Binding-site contacts:
Ligand atom C4 contacts residue GLY170 of chain 1.B at 4.4 Å.
Ligand atom O2 contacts residue ASP203 of chain 1.B at 2.5 Å (salt-bridge).
Ligand atom C3 contacts residue ASP203 of chain 1.B at 4.2 Å.
Ligand atom C2 contacts residue ASP203 of chain 1.B at 3.6 Å.
Ligand atom C3 contacts residue GLY170 of chain 1.B at 4.3 Å.
Ligand atom C3 contacts residue THR168 of chain 1.B at 4.0 Å.
Ligand atom C1 contacts residue ASP203 of chain 1.B at 3.9 Å.
Ligand atom O3 contacts residue PRO202 of chain 1.B at 3.8 Å.
Ligand atom O3 contacts residue THR168 of chain 1.B at 2.7 Å (h-bond).
Ligand atom O3 contacts residue GLY170 of chain 1.B at 3.3 Å (h-bond).
Ligand atom C2 contacts residue THR168 of chain 1.B at 4.5 Å.
Ligand atom C3 contacts residue PRO202 of chain 1.B at 4.3 Å (hydrophobic).
Ligand atom O2 contacts residue THR168 of chain 1.B at 4.2 Å.
Ligand atom O4 contacts residue GLY206 of chain 1.B at 3.4 Å.
Ligand atom C6 contacts residue GLY206 of chain 1.B at 4.1 Å.
Ligand atom C5 contacts residue GLY206 of chain 1.B at 4.5 Å.
Ligand atom O4 contacts residue PRO202 of chain 1.B at 4.0 Å.
Ligand atom C4 contacts residue PRO202 of chain 1.B at 3.6 Å (hydrophobic).
Ligand atom O5 contacts residue LEU207 of chain 1.B at 4.4 Å.
Ligand atom C4 contacts residue GLY206 of chain 1.B at 4.2 Å.
Ligand atom O5 contacts residue GLY206 of chain 1.B at 3.8 Å.
Ligand atom C6 contacts residue ILE266 of chain 1.B at 4.3 Å (hydrophobic).
Ligand atom O4 contacts residue GLY170 of chain 1.B at 3.6 Å.
Ligand atom C5 contacts residue GLN210 of chain 1.B at 4.2 Å.
Ligand atom O6 contacts residue ILE266 of chain 1.B at 4.4 Å.
Ligand atom O3 contacts residue ASP203 of chain 1.B at 3.4 Å (salt-bridge).
Ligand atom C4 contacts residue LEU207 of chain 1.B at 4.2 Å (hydrophobic).
Ligand atom O3 contacts residue LEU207 of chain 1.B at 4.0 Å.
Ligand atom O3 contacts residue LYS169 of chain 1.B at 3.9 Å.
Ligand atom O4 contacts residue ASP171 of chain 1.B at 4.1 Å.
Ligand atom O3 contacts residue GLY206 of chain 1.B at 4.2 Å.
Ligand atom C6 contacts residue GLN210 of chain 1.B at 3.8 Å.
Ligand atom O4 contacts residue GLN210 of chain 1.B at 2.6 Å (h-bond).
Ligand atom C4 contacts residue GLN210 of chain 1.B at 3.5 Å.
Ligand atom C2 contacts residue LEU207 of chain 1.B at 4.4 Å (hydrophobic).
Ligand atom C1 contacts residue GLY206 of chain 1.B at 4.4 Å.

Sequence of chain 1.B:
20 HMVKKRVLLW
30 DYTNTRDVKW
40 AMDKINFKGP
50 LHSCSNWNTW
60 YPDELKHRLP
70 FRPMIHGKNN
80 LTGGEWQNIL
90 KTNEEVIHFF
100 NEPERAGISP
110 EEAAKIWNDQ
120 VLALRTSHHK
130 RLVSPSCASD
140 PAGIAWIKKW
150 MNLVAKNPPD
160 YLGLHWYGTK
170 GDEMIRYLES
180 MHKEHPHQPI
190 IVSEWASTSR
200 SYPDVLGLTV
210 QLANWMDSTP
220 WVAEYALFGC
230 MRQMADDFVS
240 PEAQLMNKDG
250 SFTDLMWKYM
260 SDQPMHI

This protein binds this small molecule.
Small molecule (SMILES): OC[C@H]1O[C@@H](O[C@@H]2[C@@H](O)[C@H](O)O[C@H](CO)[C@H]2O)[C@H](O)[C@@H](O)[C@@H]1O